A protein and the small-molecule ligand that binds it are described below.
Small molecule (SMILES): C[C@H](O)[C@](N)([O-])O

Binding-site contacts:
Ligand atom O2 contacts residue HIS225 of chain 1.A at 3.7 Å.
Ligand atom C2 contacts residue CYS221 of chain 1.A at 3.0 Å (hydrophobic).
Ligand atom O2 contacts residue HIS310 of chain 1.A at 4.2 Å.
Ligand atom O2 contacts residue CYS221 of chain 1.A at 2.3 Å.
Ligand atom C2 contacts residue HIS310 of chain 1.A at 3.6 Å.
Ligand atom O3 contacts residue ALA287 of chain 1.A at 2.7 Å (h-bond).
Ligand atom O2 contacts residue MET326 of chain 1.A at 4.1 Å.
Ligand atom C2 contacts residue ALA287 of chain 1.A at 3.4 Å (hydrophobic).
Ligand atom O2 contacts residue GLY286 of chain 1.A at 4.2 Å.
Ligand atom O1 contacts residue ASP312 of chain 1.A at 3.9 Å.
Ligand atom O3 contacts residue CYS221 of chain 1.A at 3.3 Å.
Ligand atom C3 contacts residue HIS310 of chain 1.A at 3.2 Å.
Ligand atom C1 contacts residue CYS221 of chain 1.A at 2.9 Å (hydrophobic).
Ligand atom O3 contacts residue GLY286 of chain 1.A at 3.3 Å.
Ligand atom O1 contacts residue SER311 of chain 1.A at 2.9 Å (h-bond).
Ligand atom O1 contacts residue CYS221 of chain 1.A at 4.3 Å.
Ligand atom N contacts residue HIS225 of chain 1.A at 3.5 Å (h-bond).
Ligand atom N contacts residue CYS221 of chain 1.A at 2.9 Å (h-bond).
Ligand atom N contacts residue HIS92 of chain 1.A at 3.8 Å.
Ligand atom C1 contacts residue HIS225 of chain 1.A at 4.3 Å.
Ligand atom N contacts residue SER311 of chain 1.A at 2.9 Å (h-bond).
Ligand atom O2 contacts residue SER311 of chain 1.A at 3.5 Å (h-bond).
Ligand atom C3 contacts residue ALA287 of chain 1.A at 3.6 Å (hydrophobic).
Ligand atom C1 contacts residue HIS310 of chain 1.A at 4.2 Å.
Ligand atom O1 contacts residue HIS310 of chain 1.A at 3.3 Å.
Ligand atom O3 contacts residue HIS310 of chain 1.A at 2.9 Å (h-bond).
Ligand atom C1 contacts residue SER311 of chain 1.A at 3.4 Å.

Sequence of chain 1.A:
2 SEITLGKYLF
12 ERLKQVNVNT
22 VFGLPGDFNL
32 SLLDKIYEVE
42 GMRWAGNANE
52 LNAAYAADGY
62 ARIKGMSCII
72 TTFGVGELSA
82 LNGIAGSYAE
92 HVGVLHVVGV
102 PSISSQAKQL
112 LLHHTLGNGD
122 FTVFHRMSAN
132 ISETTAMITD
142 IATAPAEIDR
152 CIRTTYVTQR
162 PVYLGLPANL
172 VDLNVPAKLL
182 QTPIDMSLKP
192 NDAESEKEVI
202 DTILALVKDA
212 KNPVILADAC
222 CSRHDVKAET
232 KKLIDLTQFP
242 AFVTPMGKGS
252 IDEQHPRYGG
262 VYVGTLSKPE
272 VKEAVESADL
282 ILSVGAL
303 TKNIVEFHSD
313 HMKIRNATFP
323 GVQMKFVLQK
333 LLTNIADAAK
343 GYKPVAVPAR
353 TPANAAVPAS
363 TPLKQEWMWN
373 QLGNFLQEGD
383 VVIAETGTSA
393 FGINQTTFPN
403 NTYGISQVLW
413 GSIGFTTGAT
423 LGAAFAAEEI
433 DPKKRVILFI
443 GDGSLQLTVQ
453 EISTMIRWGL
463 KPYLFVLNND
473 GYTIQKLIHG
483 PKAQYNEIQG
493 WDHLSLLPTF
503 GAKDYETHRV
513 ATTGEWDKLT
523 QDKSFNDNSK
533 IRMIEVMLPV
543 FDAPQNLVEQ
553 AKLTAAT